Sequence of chain 2.E:
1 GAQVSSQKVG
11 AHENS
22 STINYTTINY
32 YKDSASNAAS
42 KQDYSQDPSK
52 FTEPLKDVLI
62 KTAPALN

Binding-site contacts:
Ligand atom CA contacts residue GLN3 of chain 2.E at 4.3 Å.
Ligand atom OE1 contacts residue VAL4 of chain 2.E at 3.3 Å (h-bond).
Ligand atom CA contacts residue VAL4 of chain 2.E at 4.0 Å (hydrophobic).
Ligand atom CB contacts residue GLN3 of chain 2.E at 3.6 Å.
Ligand atom CA contacts residue VAL4 of chain 2.E at 3.5 Å (hydrophobic).
Ligand atom C contacts residue VAL4 of chain 2.E at 3.5 Å (hydrophobic).
Ligand atom CA contacts residue ALA2 of chain 2.E at 3.4 Å (hydrophobic).
Ligand atom CB contacts residue ALA2 of chain 2.E at 4.0 Å (hydrophobic).
Ligand atom CA contacts residue ALA2 of chain 2.E at 3.8 Å (hydrophobic).
Ligand atom CG1 contacts residue GLN3 of chain 2.E at 3.0 Å.
Ligand atom CB contacts residue ALA2 of chain 2.E at 3.5 Å (hydrophobic).
Ligand atom C contacts residue ALA2 of chain 2.E at 3.6 Å (hydrophobic).
Ligand atom CD contacts residue VAL4 of chain 2.E at 3.8 Å (hydrophobic).
Ligand atom CB contacts residue GLN3 of chain 2.E at 4.1 Å.
Ligand atom C contacts residue VAL4 of chain 2.E at 4.4 Å (hydrophobic).
Ligand atom OG contacts residue GLN3 of chain 2.E at 3.3 Å (h-bond).
Ligand atom N contacts residue GLN3 of chain 2.E at 4.5 Å.
Ligand atom CG2 contacts residue SER5 of chain 2.E at 3.2 Å.
Ligand atom CB contacts residue VAL4 of chain 2.E at 4.0 Å (hydrophobic).
Ligand atom N contacts residue VAL4 of chain 2.E at 3.0 Å (h-bond).
Ligand atom O contacts residue VAL4 of chain 2.E at 4.4 Å.
Ligand atom CG2 contacts residue VAL4 of chain 2.E at 3.4 Å (hydrophobic).
Ligand atom C contacts residue VAL4 of chain 2.E at 4.5 Å (hydrophobic).
Ligand atom O contacts residue GLN3 of chain 2.E at 3.0 Å (h-bond).
Ligand atom CG2 contacts residue GLN3 of chain 2.E at 3.9 Å.
Ligand atom C contacts residue GLN3 of chain 2.E at 3.8 Å.
Ligand atom N contacts residue ALA2 of chain 2.E at 4.3 Å.
Ligand atom C contacts residue ALA2 of chain 2.E at 4.2 Å (hydrophobic).
Ligand atom CG2 contacts residue ALA2 of chain 2.E at 4.3 Å (hydrophobic).
Ligand atom O contacts residue VAL4 of chain 2.E at 4.2 Å.
Ligand atom N contacts residue VAL4 of chain 2.E at 4.1 Å.
Ligand atom CB contacts residue VAL4 of chain 2.E at 4.2 Å (hydrophobic).
Ligand atom OE2 contacts residue VAL4 of chain 2.E at 3.6 Å.
Ligand atom N contacts residue ALA2 of chain 2.E at 2.8 Å (h-bond).

This small molecule binds to this protein.
Small molecule (SMILES): CC[C@H](C)[C@H](N)C(=O)N[C@@H](CO)C(=O)N[C@@H](CCC(=O)O)C(=O)N[C@H](C=O)C(C)C